Binding-site contacts:
Ligand atom O6 contacts residue SER411 of chain 1.B at 2.7 Å (h-bond).
Ligand atom C6 contacts residue GLU350 of chain 1.B at 3.2 Å.
Ligand atom C5 contacts residue GLU350 of chain 1.B at 4.2 Å.
Ligand atom C3 contacts residue TRP413 of chain 1.B at 4.2 Å (hydrophobic).
Ligand atom O6 contacts residue GLU350 of chain 1.B at 2.1 Å (salt-bridge).
Ligand atom C4 contacts residue GLU350 of chain 1.B at 3.1 Å.
Ligand atom O4 contacts residue PHE399 of chain 1.B at 2.9 Å (h-bond).
Ligand atom O4 contacts residue TYR414 of chain 1.B at 4.2 Å.
Ligand atom C5 contacts residue GLU350 of chain 1.B at 3.9 Å.
Ligand atom C4 contacts residue PHE399 of chain 1.B at 3.4 Å (hydrophobic).
Ligand atom O6 contacts residue VAL349 of chain 1.B at 4.2 Å.
Ligand atom C6 contacts residue VAL349 of chain 1.B at 4.0 Å (hydrophobic).
Ligand atom C2 contacts residue SIA1 of chain 1.D at 3.5 Å.
Ligand atom C4 contacts residue TYR414 of chain 1.B at 3.6 Å (hydrophobic).
Ligand atom C3 contacts residue GLU350 of chain 1.B at 4.2 Å.
Ligand atom C5 contacts residue TRP413 of chain 1.B at 3.7 Å (hydrophobic).
Ligand atom C4 contacts residue HIS400 of chain 1.B at 3.6 Å.
Ligand atom O4 contacts residue HIS400 of chain 1.B at 2.4 Å (h-bond).
Ligand atom C1 contacts residue HIS400 of chain 1.B at 3.8 Å.
Ligand atom C6 contacts residue TRP413 of chain 1.B at 4.1 Å (hydrophobic).
Ligand atom C8 contacts residue SIA1 of chain 1.D at 3.9 Å.
Ligand atom O2 contacts residue SIA1 of chain 1.D at 2.7 Å (h-bond).
Ligand atom O5 contacts residue GLU350 of chain 1.B at 3.4 Å (salt-bridge).
Ligand atom C6 contacts residue SER411 of chain 1.B at 3.3 Å.
Ligand atom O3 contacts residue SIA1 of chain 1.D at 1.7 Å.
Ligand atom C3 contacts residue TRP413 of chain 1.B at 4.1 Å (hydrophobic).
Ligand atom O3 contacts residue PHE399 of chain 1.B at 4.2 Å.
Ligand atom O4 contacts residue HIS400 of chain 1.B at 4.0 Å.
Ligand atom C2 contacts residue HIS400 of chain 1.B at 3.8 Å.
Ligand atom C4 contacts residue TRP413 of chain 1.B at 4.1 Å (hydrophobic).
Ligand atom O4 contacts residue GLU350 of chain 1.B at 3.0 Å (salt-bridge).
Ligand atom C3 contacts residue SIA1 of chain 1.D at 3.0 Å.
Ligand atom C6 contacts residue TRP413 of chain 1.B at 4.0 Å (hydrophobic).
Ligand atom C6 contacts residue GLU350 of chain 1.B at 4.2 Å.
Ligand atom C5 contacts residue TRP413 of chain 1.B at 3.7 Å (hydrophobic).
Ligand atom C4 contacts residue SIA1 of chain 1.D at 3.8 Å.
Ligand atom O5 contacts residue HIS400 of chain 1.B at 3.2 Å (h-bond).
Ligand atom O3 contacts residue HIS400 of chain 1.B at 3.3 Å.
Ligand atom C5 contacts residue HIS400 of chain 1.B at 3.9 Å.
Ligand atom O6 contacts residue TRP413 of chain 1.B at 3.4 Å.

This small molecule binds to this protein.
Small molecule (SMILES): CC(=O)N[C@@H]1[C@@H](O[C@@H]2O[C@H](CO)[C@H](O)[C@H](O)[C@H]2O)[C@@H](O)[C@@H](CO)O[C@H]1O

Sequence of chain 1.B:
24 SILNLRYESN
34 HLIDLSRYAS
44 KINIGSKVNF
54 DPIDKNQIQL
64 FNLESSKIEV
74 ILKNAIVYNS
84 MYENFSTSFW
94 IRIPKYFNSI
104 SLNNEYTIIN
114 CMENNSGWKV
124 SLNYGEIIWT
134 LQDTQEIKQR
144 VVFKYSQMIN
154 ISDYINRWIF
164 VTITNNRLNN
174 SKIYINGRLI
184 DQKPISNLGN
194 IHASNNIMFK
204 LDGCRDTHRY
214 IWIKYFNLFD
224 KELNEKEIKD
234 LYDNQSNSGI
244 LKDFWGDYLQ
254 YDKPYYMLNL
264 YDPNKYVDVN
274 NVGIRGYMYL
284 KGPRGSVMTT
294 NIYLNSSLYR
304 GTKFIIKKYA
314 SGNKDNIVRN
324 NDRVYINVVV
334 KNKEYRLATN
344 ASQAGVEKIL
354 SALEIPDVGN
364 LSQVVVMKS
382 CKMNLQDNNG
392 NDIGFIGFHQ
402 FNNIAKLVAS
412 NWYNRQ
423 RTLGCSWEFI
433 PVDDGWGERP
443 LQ